This small molecule binds to this protein.
Small molecule (SMILES): CC1=C(/C=C/C(C)=C\C=C\C(C)=C\C(=O)O)C(C)(C)CCC1

Sequence of chain 1.A:
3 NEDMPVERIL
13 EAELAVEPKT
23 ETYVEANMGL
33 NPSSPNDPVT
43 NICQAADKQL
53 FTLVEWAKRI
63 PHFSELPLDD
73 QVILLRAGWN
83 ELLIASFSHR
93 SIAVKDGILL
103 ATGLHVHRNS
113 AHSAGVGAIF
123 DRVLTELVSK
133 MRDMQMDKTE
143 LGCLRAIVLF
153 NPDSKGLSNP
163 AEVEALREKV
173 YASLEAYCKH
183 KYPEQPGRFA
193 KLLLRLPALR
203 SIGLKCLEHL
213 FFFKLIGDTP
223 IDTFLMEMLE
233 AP

Binding-site contacts:
Ligand atom C7 contacts residue LEU212 of chain 1.A at 4.0 Å (hydrophobic).
Ligand atom C18 contacts residue ILE44 of chain 1.A at 3.1 Å (hydrophobic).
Ligand atom C11 contacts residue PHE89 of chain 1.A at 3.9 Å (hydrophobic).
Ligand atom C16 contacts residue PHE215 of chain 1.A at 3.9 Å (hydrophobic).
Ligand atom C12 contacts residue LEU85 of chain 1.A at 4.0 Å (hydrophobic).
Ligand atom C14 contacts residue GLN51 of chain 1.A at 3.9 Å.
Ligand atom C15 contacts residue ALA103 of chain 1.A at 3.5 Å (hydrophobic).
Ligand atom C15 contacts residue PHE89 of chain 1.A at 3.9 Å (hydrophobic).
Ligand atom O2 contacts residue ALA103 of chain 1.A at 2.6 Å (h-bond).
Ligand atom C20 contacts residue PHE89 of chain 1.A at 3.4 Å (hydrophobic).
Ligand atom C17 contacts residue CYS208 of chain 1.A at 3.3 Å (hydrophobic).
Ligand atom C9 contacts residue ALA48 of chain 1.A at 4.2 Å (hydrophobic).
Ligand atom C19 contacts residue TRP81 of chain 1.A at 3.6 Å (hydrophobic).
Ligand atom C2 contacts residue ILE121 of chain 1.A at 3.9 Å (hydrophobic).
Ligand atom O1 contacts residue ALA103 of chain 1.A at 3.3 Å.
Ligand atom C19 contacts residue LEU212 of chain 1.A at 3.9 Å (hydrophobic).
Ligand atom O1 contacts residue ARG92 of chain 1.A at 2.8 Å (salt-bridge).
Ligand atom C14 contacts residue PHE89 of chain 1.A at 4.0 Å (hydrophobic).
Ligand atom C3 contacts residue ILE121 of chain 1.A at 4.1 Å (hydrophobic).
Ligand atom C3 contacts residue VAL118 of chain 1.A at 3.8 Å (hydrophobic).
Ligand atom C15 contacts residue ARG92 of chain 1.A at 3.6 Å.
Ligand atom C12 contacts residue PHE89 of chain 1.A at 3.8 Å (hydrophobic).
Ligand atom C5 contacts residue ILE44 of chain 1.A at 3.7 Å (hydrophobic).
Ligand atom O2 contacts residue ARG92 of chain 1.A at 3.3 Å (salt-bridge).
Ligand atom C17 contacts residue HIS211 of chain 1.A at 3.6 Å.
Ligand atom C4 contacts residue ILE44 of chain 1.A at 3.8 Å (hydrophobic).
Ligand atom C12 contacts residue ALA48 of chain 1.A at 3.7 Å (hydrophobic).
Ligand atom C16 contacts residue LEU212 of chain 1.A at 3.7 Å (hydrophobic).
Ligand atom O2 contacts residue PHE89 of chain 1.A at 4.0 Å.
Ligand atom C20 contacts residue LEU102 of chain 1.A at 3.6 Å (hydrophobic).
Ligand atom C8 contacts residue ILE44 of chain 1.A at 3.8 Å (hydrophobic).
Ligand atom C17 contacts residue LEU212 of chain 1.A at 3.7 Å (hydrophobic).
Ligand atom O1 contacts residue GLN51 of chain 1.A at 3.0 Å.
Ligand atom C15 contacts residue GLN51 of chain 1.A at 3.6 Å.
Ligand atom C18 contacts residue PHE89 of chain 1.A at 4.1 Å (hydrophobic).
Ligand atom O2 contacts residue LEU102 of chain 1.A at 3.1 Å.
Ligand atom C13 contacts residue PHE89 of chain 1.A at 3.4 Å (hydrophobic).
Ligand atom O2 contacts residue ALA47 of chain 1.A at 3.6 Å.
Ligand atom C11 contacts residue ALA48 of chain 1.A at 3.7 Å (hydrophobic).
Ligand atom C10 contacts residue ALA48 of chain 1.A at 3.5 Å (hydrophobic).